A protein and the small-molecule ligand that binds it are described below.
Small molecule (SMILES): CC(=O)N[C@@H]1[C@@H](O)[C@H](O)[C@@H](CO)O[C@H]1O

Sequence of chain 1.A:
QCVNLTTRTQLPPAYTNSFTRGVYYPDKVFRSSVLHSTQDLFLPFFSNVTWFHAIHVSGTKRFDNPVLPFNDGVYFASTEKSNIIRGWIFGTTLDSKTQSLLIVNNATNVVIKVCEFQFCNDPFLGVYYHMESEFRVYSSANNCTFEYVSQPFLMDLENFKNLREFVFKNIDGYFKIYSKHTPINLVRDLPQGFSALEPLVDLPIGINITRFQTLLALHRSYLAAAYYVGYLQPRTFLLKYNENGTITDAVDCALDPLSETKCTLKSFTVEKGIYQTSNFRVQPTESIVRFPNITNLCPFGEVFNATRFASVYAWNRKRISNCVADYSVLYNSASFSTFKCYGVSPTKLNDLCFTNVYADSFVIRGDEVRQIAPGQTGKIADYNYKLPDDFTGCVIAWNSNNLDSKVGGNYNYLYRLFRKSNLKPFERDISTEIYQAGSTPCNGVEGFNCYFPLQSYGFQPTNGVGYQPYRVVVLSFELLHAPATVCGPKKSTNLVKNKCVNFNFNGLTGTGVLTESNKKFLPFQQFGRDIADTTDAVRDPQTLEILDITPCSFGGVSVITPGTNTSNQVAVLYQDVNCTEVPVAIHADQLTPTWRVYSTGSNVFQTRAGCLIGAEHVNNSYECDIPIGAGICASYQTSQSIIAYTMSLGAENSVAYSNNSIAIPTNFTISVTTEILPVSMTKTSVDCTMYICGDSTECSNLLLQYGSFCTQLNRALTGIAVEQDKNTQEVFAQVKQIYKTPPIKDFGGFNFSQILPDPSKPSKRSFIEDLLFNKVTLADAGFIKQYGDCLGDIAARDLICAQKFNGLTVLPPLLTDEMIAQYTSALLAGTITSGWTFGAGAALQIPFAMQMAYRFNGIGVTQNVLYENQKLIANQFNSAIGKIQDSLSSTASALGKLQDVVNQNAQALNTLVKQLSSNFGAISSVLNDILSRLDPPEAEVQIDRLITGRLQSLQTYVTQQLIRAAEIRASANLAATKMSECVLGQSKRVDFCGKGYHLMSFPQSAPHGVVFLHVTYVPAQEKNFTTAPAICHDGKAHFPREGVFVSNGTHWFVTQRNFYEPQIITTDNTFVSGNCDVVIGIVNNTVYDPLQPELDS

Binding-site contacts:
Ligand atom N2 contacts residue ASN603 of chain 1.A at 2.9 Å (h-bond).
Ligand atom O5 contacts residue ASN603 of chain 1.A at 2.4 Å (h-bond).
Ligand atom C2 contacts residue ASN603 of chain 1.A at 2.5 Å.
Ligand atom C4 contacts residue ASN603 of chain 1.A at 4.2 Å.
Ligand atom C5 contacts residue ASN603 of chain 1.A at 3.7 Å.
Ligand atom C8 contacts residue ASN603 of chain 1.A at 4.2 Å.
Ligand atom O7 contacts residue ASN603 of chain 1.A at 3.2 Å (h-bond).
Ligand atom C1 contacts residue ASN603 of chain 1.A at 1.4 Å.
Ligand atom C7 contacts residue ASN603 of chain 1.A at 3.3 Å.
Ligand atom C3 contacts residue ASN603 of chain 1.A at 3.8 Å.